The small molecule below binds the protein below.
Small molecule (SMILES): OC[C@H]1O[C@H](OC[C@H]2O[C@H](O)[C@H](O)[C@@H](O)[C@@H]2O)[C@H](O)[C@@H](O)[C@@H]1O

Binding-site contacts:
Ligand atom O2 contacts residue HIS244 of chain 1.B at 3.3 Å (h-bond).
Ligand atom O2 contacts residue ASN192 of chain 1.B at 3.1 Å (h-bond).
Ligand atom C1 contacts residue GLU263 of chain 1.B at 3.3 Å.
Ligand atom O1 contacts residue LEU221 of chain 1.B at 3.4 Å (h-bond).
Ligand atom O4 contacts residue LYS89 of chain 1.B at 2.8 Å (salt-bridge).
Ligand atom O3 contacts residue LYS89 of chain 1.B at 3.4 Å (salt-bridge).
Ligand atom O5 contacts residue GLY220 of chain 1.B at 3.0 Å (h-bond).
Ligand atom O3 contacts residue LYS191 of chain 1.B at 3.4 Å.
Ligand atom O4 contacts residue ILE193 of chain 1.B at 3.8 Å.
Ligand atom O5 contacts residue GLU263 of chain 1.B at 3.6 Å (salt-bridge).
Ligand atom C6 contacts residue GLU338 of chain 1.B at 3.6 Å.
Ligand atom C1 contacts residue GLY220 of chain 1.B at 3.7 Å.
Ligand atom C6 contacts residue SER216 of chain 1.B at 3.6 Å.
Ligand atom O4 contacts residue TRP378 of chain 1.B at 3.4 Å.
Ligand atom C6 contacts residue GLY220 of chain 1.B at 3.5 Å.
Ligand atom O3 contacts residue GLY152 of chain 1.B at 2.8 Å (h-bond).
Ligand atom O6 contacts residue GLY220 of chain 1.B at 2.7 Å (h-bond).
Ligand atom O1 contacts residue GLU241 of chain 1.B at 3.7 Å.
Ligand atom O1 contacts residue HIS244 of chain 1.B at 3.0 Å (h-bond).
Ligand atom O4 contacts residue ASN192 of chain 1.B at 2.7 Å (h-bond).
Ligand atom O1 contacts residue GLU263 of chain 1.B at 2.5 Å (salt-bridge).
Ligand atom O6 contacts residue GLY218 of chain 1.B at 3.6 Å (h-bond).
Ligand atom C2 contacts residue ASN192 of chain 1.B at 3.6 Å.
Ligand atom O6 contacts residue SER216 of chain 1.B at 2.7 Å (h-bond).
Ligand atom O3 contacts residue GLU91 of chain 1.B at 3.6 Å.
Ligand atom O3 contacts residue GLU241 of chain 1.B at 2.7 Å (salt-bridge).
Ligand atom O4 contacts residue GLU338 of chain 1.B at 2.7 Å (salt-bridge).
Ligand atom C3 contacts residue ASN192 of chain 1.B at 3.5 Å.
Ligand atom O6 contacts residue ASN192 of chain 1.B at 3.1 Å (h-bond).
Ligand atom C4 contacts residue ASN192 of chain 1.B at 3.5 Å.
Ligand atom C3 contacts residue GLU241 of chain 1.B at 3.3 Å.
Ligand atom C2 contacts residue GLU241 of chain 1.B at 3.5 Å.
Ligand atom C6 contacts residue GLY222 of chain 1.B at 3.6 Å.
Ligand atom C5 contacts residue LEU221 of chain 1.B at 3.6 Å (hydrophobic).
Ligand atom O2 contacts residue SER151 of chain 1.B at 3.7 Å.
Ligand atom O2 contacts residue GLU92 of chain 1.B at 2.7 Å (salt-bridge).
Ligand atom O6 contacts residue VAL217 of chain 1.B at 3.4 Å (h-bond).
Ligand atom C4 contacts residue GLU338 of chain 1.B at 3.5 Å.
Ligand atom C2 contacts residue GLU92 of chain 1.B at 3.5 Å.
Ligand atom O2 contacts residue GLU241 of chain 1.B at 2.7 Å (salt-bridge).

Sequence of chain 1.A:
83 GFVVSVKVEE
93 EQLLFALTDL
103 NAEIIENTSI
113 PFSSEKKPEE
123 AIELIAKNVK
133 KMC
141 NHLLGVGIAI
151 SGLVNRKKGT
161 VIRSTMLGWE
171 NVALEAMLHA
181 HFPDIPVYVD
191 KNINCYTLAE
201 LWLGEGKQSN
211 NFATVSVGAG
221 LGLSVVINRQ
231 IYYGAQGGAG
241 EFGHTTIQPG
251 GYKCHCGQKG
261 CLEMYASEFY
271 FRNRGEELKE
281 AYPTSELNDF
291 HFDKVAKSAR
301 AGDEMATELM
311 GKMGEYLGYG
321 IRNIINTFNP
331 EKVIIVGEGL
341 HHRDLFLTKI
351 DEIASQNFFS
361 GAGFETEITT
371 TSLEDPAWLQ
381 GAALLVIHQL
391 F

Sequence of chain 1.B:
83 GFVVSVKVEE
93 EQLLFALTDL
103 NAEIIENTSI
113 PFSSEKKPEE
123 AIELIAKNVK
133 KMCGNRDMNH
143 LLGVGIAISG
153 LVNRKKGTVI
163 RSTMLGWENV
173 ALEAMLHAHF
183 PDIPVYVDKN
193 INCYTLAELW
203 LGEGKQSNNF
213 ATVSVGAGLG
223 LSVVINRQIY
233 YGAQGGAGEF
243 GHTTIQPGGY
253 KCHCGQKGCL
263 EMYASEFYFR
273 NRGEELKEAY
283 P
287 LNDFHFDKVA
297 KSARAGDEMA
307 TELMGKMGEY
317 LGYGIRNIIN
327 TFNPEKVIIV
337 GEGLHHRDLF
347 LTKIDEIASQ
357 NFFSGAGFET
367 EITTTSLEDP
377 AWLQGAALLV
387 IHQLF